Binding-site contacts:
Ligand atom C1' contacts residue HIS418 of chain 60.A at 4.1 Å.
Ligand atom O2P contacts residue PRO419 of chain 60.A at 4.2 Å.
Ligand atom N6 contacts residue SER420 of chain 60.A at 4.0 Å.
Ligand atom C5 contacts residue PRO419 of chain 60.A at 3.7 Å (hydrophobic).
Ligand atom C5 contacts residue PRO203 of chain 60.A at 4.3 Å (hydrophobic).
Ligand atom O1P contacts residue HIS416 of chain 60.A at 4.2 Å.
Ligand atom C2 contacts residue GLY427 of chain 60.A at 3.4 Å.
Ligand atom N6 contacts residue PHE426 of chain 60.A at 3.8 Å.
Ligand atom C6 contacts residue PRO419 of chain 60.A at 3.2 Å (hydrophobic).
Ligand atom N6 contacts residue GLY425 of chain 60.A at 4.1 Å.
Ligand atom O2P contacts residue HIS416 of chain 60.A at 2.8 Å (h-bond).
Ligand atom C8 contacts residue PRO203 of chain 60.A at 4.4 Å (hydrophobic).
Ligand atom C2' contacts residue PRO203 of chain 60.A at 4.0 Å (hydrophobic).
Ligand atom N6 contacts residue GLY427 of chain 60.A at 2.8 Å (h-bond).
Ligand atom N6 contacts residue VAL202 of chain 60.A at 4.0 Å.
Ligand atom N7 contacts residue PRO419 of chain 60.A at 4.3 Å.
Ligand atom C2 contacts residue PRO419 of chain 60.A at 4.0 Å (hydrophobic).
Ligand atom N1 contacts residue VAL202 of chain 60.A at 3.7 Å.
Ligand atom N7 contacts residue SER420 of chain 60.A at 3.9 Å.
Ligand atom C6 contacts residue PRO203 of chain 60.A at 4.4 Å (hydrophobic).
Ligand atom N1 contacts residue GLY427 of chain 60.A at 2.7 Å (h-bond).
Ligand atom N1 contacts residue PRO419 of chain 60.A at 3.5 Å (h-bond).
Ligand atom N9 contacts residue HIS418 of chain 60.A at 4.3 Å.
Ligand atom N3 contacts residue PRO419 of chain 60.A at 4.3 Å.
Ligand atom C2 contacts residue VAL202 of chain 60.A at 4.3 Å (hydrophobic).
Ligand atom C6 contacts residue GLY427 of chain 60.A at 3.7 Å.
Ligand atom C6 contacts residue VAL202 of chain 60.A at 3.9 Å (hydrophobic).
Ligand atom N9 contacts residue PRO203 of chain 60.A at 4.2 Å.
Ligand atom C4 contacts residue PRO203 of chain 60.A at 4.2 Å (hydrophobic).
Ligand atom P contacts residue HIS416 of chain 60.A at 4.0 Å.
Ligand atom N6 contacts residue PRO419 of chain 60.A at 3.4 Å (h-bond).
Ligand atom C4 contacts residue PRO419 of chain 60.A at 4.2 Å (hydrophobic).
Ligand atom N3 contacts residue PRO203 of chain 60.A at 4.4 Å.
Ligand atom O5' contacts residue PRO419 of chain 60.A at 3.9 Å.
Ligand atom C8 contacts residue HIS418 of chain 60.A at 3.7 Å.
Ligand atom O4' contacts residue PRO419 of chain 60.A at 4.3 Å.
Ligand atom O4' contacts residue HIS418 of chain 60.A at 4.1 Å.
Ligand atom N7 contacts residue HIS418 of chain 60.A at 4.4 Å.
Ligand atom C6 contacts residue SER420 of chain 60.A at 4.3 Å.
Ligand atom C5 contacts residue SER420 of chain 60.A at 4.3 Å.

This protein binds this small molecule.
Small molecule (SMILES): Nc1ncnc2c1ncn2[C@H]1C[C@H](O)[C@@H](COP(=O)(O)O)O1

Sequence of chain 60.A:
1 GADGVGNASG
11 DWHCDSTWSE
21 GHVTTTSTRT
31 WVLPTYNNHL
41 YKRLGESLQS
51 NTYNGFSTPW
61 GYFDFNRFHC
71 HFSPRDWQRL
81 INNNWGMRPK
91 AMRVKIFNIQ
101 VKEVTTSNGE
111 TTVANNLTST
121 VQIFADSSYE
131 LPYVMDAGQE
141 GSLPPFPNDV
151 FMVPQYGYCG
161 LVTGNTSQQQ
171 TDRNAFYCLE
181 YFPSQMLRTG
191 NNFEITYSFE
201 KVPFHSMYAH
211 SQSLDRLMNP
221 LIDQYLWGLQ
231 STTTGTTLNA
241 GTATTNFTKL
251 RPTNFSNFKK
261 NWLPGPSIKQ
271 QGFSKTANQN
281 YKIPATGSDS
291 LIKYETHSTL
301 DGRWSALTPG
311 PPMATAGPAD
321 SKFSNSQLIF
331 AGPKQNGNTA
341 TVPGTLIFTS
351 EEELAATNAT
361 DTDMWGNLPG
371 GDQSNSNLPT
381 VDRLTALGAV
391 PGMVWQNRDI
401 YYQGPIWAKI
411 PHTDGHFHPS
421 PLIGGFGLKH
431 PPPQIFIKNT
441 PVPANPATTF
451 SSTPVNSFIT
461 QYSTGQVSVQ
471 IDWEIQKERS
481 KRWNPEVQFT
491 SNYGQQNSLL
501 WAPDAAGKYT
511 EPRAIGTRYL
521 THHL